This protein binds this small molecule.
Small molecule (SMILES): N[C@H](Cc1ccccc1)C(=O)O

Sequence of chain 1.D:
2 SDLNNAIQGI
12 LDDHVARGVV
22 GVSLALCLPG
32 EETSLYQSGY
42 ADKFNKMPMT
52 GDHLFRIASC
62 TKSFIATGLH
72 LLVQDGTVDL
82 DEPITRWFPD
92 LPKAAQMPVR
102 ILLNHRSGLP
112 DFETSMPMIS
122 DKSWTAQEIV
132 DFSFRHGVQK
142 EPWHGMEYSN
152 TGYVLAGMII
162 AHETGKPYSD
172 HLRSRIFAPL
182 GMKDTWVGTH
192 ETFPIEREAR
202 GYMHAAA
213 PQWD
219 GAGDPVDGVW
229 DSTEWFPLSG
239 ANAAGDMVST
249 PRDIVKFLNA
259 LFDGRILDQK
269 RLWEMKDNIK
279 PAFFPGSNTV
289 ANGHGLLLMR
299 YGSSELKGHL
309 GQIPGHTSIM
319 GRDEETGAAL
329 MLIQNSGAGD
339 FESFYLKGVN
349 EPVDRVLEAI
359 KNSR

Binding-site contacts:
Ligand atom C contacts residue GLN310 of chain 1.D at 3.8 Å.
Ligand atom CZ contacts residue PHE113 of chain 1.D at 3.8 Å (hydrophobic).
Ligand atom CB contacts residue SER60 of chain 1.D at 3.4 Å.
Ligand atom CE1 contacts residue GLU114 of chain 1.D at 3.9 Å.
Ligand atom CB contacts residue GLU114 of chain 1.D at 3.9 Å.
Ligand atom CE2 contacts residue PHE234 of chain 1.D at 3.5 Å (hydrophobic).
Ligand atom CE2 contacts residue GLU114 of chain 1.D at 3.4 Å.
Ligand atom CB contacts residue ALA59 of chain 1.D at 4.1 Å (hydrophobic).
Ligand atom CE1 contacts residue ALA239 of chain 1.D at 4.2 Å (hydrophobic).
Ligand atom N contacts residue GLU114 of chain 1.D at 2.8 Å (salt-bridge).
Ligand atom C contacts residue TYR149 of chain 1.D at 4.0 Å (hydrophobic).
Ligand atom C contacts residue LYS63 of chain 1.D at 4.3 Å.
Ligand atom CA contacts residue GLU114 of chain 1.D at 3.6 Å.
Ligand atom CA contacts residue ASN151 of chain 1.D at 4.2 Å.
Ligand atom CE1 contacts residue PHE113 of chain 1.D at 3.5 Å (hydrophobic).
Ligand atom CZ contacts residue GLU114 of chain 1.D at 3.7 Å.
Ligand atom CZ contacts residue PHE234 of chain 1.D at 3.9 Å (hydrophobic).
Ligand atom C contacts residue SER60 of chain 1.D at 1.5 Å.
Ligand atom CD1 contacts residue GLU114 of chain 1.D at 3.7 Å.
Ligand atom O contacts residue GLN310 of chain 1.D at 2.7 Å (h-bond).
Ligand atom CD2 contacts residue ILE311 of chain 1.D at 4.1 Å (hydrophobic).
Ligand atom CD2 contacts residue GLU114 of chain 1.D at 3.1 Å.
Ligand atom N contacts residue GLN310 of chain 1.D at 2.8 Å (h-bond).
Ligand atom CG contacts residue GLN310 of chain 1.D at 4.3 Å.
Ligand atom N contacts residue SER60 of chain 1.D at 3.8 Å.
Ligand atom C contacts residue ALA59 of chain 1.D at 4.1 Å (hydrophobic).
Ligand atom CZ contacts residue ALA239 of chain 1.D at 4.1 Å (hydrophobic).
Ligand atom O contacts residue SER60 of chain 1.D at 2.4 Å (h-bond).
Ligand atom CE1 contacts residue ASN151 of chain 1.D at 3.9 Å.
Ligand atom O contacts residue LEU308 of chain 1.D at 4.1 Å.
Ligand atom CD2 contacts residue GLN310 of chain 1.D at 4.2 Å.
Ligand atom CA contacts residue SER60 of chain 1.D at 2.6 Å.
Ligand atom CZ contacts residue GLY238 of chain 1.D at 4.2 Å.
Ligand atom O contacts residue ALA59 of chain 1.D at 3.5 Å.
Ligand atom CG contacts residue GLU114 of chain 1.D at 3.3 Å.
Ligand atom O contacts residue GLY309 of chain 1.D at 3.5 Å.
Ligand atom CE2 contacts residue ALA239 of chain 1.D at 4.2 Å (hydrophobic).
Ligand atom CD1 contacts residue ASN151 of chain 1.D at 3.3 Å.
Ligand atom CB contacts residue GLN310 of chain 1.D at 3.5 Å.
Ligand atom CA contacts residue GLN310 of chain 1.D at 3.5 Å.